Binding-site contacts:
Ligand atom O6 contacts residue VAL141 of chain 1.D at 4.4 Å.
Ligand atom C5 contacts residue ASN164 of chain 1.D at 3.7 Å.
Ligand atom O3 contacts residue HIS73 of chain 1.I at 4.1 Å.
Ligand atom C6 contacts residue VAL141 of chain 1.D at 3.8 Å (hydrophobic).
Ligand atom C3 contacts residue ASN164 of chain 1.D at 3.8 Å.
Ligand atom O5 contacts residue ARG159 of chain 1.D at 2.8 Å (salt-bridge).
Ligand atom C8 contacts residue TRP76 of chain 1.I at 4.3 Å (hydrophobic).
Ligand atom C2 contacts residue ASN164 of chain 1.D at 2.5 Å.
Ligand atom C6 contacts residue ARG159 of chain 1.D at 3.6 Å.
Ligand atom N2 contacts residue THR165 of chain 1.D at 3.6 Å.
Ligand atom C7 contacts residue THR165 of chain 1.D at 4.3 Å.
Ligand atom C1 contacts residue THR165 of chain 1.D at 4.4 Å.
Ligand atom O5 contacts residue ASN164 of chain 1.D at 2.4 Å (h-bond).
Ligand atom C4 contacts residue ASN164 of chain 1.D at 4.2 Å.
Ligand atom O6 contacts residue ARG159 of chain 1.D at 4.2 Å.
Ligand atom C1 contacts residue ASN164 of chain 1.D at 1.4 Å.
Ligand atom C5 contacts residue ARG159 of chain 1.D at 3.7 Å.
Ligand atom C7 contacts residue ASN164 of chain 1.D at 4.0 Å.
Ligand atom C8 contacts residue THR165 of chain 1.D at 3.9 Å.
Ligand atom C1 contacts residue ARG159 of chain 1.D at 3.6 Å.
Ligand atom N2 contacts residue ASN164 of chain 1.D at 2.9 Å (h-bond).

Sequence of chain 1.D:
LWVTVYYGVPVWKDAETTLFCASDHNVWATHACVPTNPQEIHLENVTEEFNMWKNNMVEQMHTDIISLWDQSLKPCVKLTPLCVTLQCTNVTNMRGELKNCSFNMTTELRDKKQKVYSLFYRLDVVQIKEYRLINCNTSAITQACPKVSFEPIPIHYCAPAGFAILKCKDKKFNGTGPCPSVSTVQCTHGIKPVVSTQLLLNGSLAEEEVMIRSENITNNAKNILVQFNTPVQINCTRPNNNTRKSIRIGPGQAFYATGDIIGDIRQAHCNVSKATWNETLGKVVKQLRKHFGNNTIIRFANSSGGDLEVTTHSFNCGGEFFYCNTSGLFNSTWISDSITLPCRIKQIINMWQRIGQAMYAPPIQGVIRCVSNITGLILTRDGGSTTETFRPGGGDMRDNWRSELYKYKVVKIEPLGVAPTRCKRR

Sequence of chain 1.I:
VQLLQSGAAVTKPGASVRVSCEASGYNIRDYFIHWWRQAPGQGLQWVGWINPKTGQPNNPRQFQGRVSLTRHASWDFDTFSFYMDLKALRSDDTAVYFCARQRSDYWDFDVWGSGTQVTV

The small molecule below binds the protein below.
Small molecule (SMILES): CC(=O)N[C@@H]1[C@@H](O)[C@H](O)[C@@H](CO)O[C@H]1O